Binding-site contacts:
Ligand atom O3 contacts residue GLY336 of chain 1.A at 4.0 Å.
Ligand atom O4 contacts residue GLY336 of chain 1.A at 2.7 Å (h-bond).
Ligand atom O3 contacts residue LYS393 of chain 1.A at 2.9 Å (salt-bridge).
Ligand atom O6 contacts residue TRP337 of chain 1.A at 4.5 Å.
Ligand atom C6 contacts residue MET438 of chain 1.A at 3.4 Å (hydrophobic).
Ligand atom C6 contacts residue PRO340 of chain 1.A at 4.2 Å (hydrophobic).
Ligand atom C3 contacts residue LYS393 of chain 1.A at 3.8 Å.
Ligand atom C6 contacts residue MET341 of chain 1.A at 4.0 Å (hydrophobic).
Ligand atom O5 contacts residue LEU347 of chain 1.A at 3.9 Å.
Ligand atom C1 contacts residue LEU347 of chain 1.A at 3.7 Å (hydrophobic).
Ligand atom C1 contacts residue LEU347 of chain 1.A at 3.3 Å (hydrophobic).
Ligand atom O3 contacts residue LEU397 of chain 1.A at 3.5 Å.
Ligand atom C2 contacts residue LEU347 of chain 1.A at 3.9 Å (hydrophobic).
Ligand atom O2 contacts residue LYS393 of chain 1.A at 3.0 Å (salt-bridge).
Ligand atom O1 contacts residue SER348 of chain 1.A at 3.2 Å.
Ligand atom O2 contacts residue LEU347 of chain 1.A at 4.3 Å.
Ligand atom O6 contacts residue MET341 of chain 1.A at 3.8 Å.
Ligand atom C6 contacts residue TRP337 of chain 1.A at 3.7 Å (hydrophobic).
Ligand atom C2 contacts residue LYS393 of chain 1.A at 3.8 Å.
Ligand atom C4 contacts residue PRO440 of chain 1.A at 4.3 Å (hydrophobic).
Ligand atom C5 contacts residue TRP337 of chain 1.A at 4.0 Å (hydrophobic).
Ligand atom C3 contacts residue PRO440 of chain 1.A at 4.4 Å (hydrophobic).
Ligand atom O2 contacts residue GLY350 of chain 1.A at 3.6 Å.
Ligand atom O6 contacts residue MET438 of chain 1.A at 3.6 Å (h-bond).
Ligand atom O4 contacts residue PRO440 of chain 1.A at 4.0 Å.
Ligand atom O2 contacts residue LEU347 of chain 1.A at 4.1 Å.
Ligand atom C3 contacts residue GLY336 of chain 1.A at 4.5 Å.
Ligand atom C4 contacts residue GLY336 of chain 1.A at 3.9 Å.
Ligand atom C4 contacts residue TRP337 of chain 1.A at 4.4 Å (hydrophobic).
Ligand atom O1 contacts residue LEU347 of chain 1.A at 3.5 Å (h-bond).
Ligand atom O4 contacts residue TRP337 of chain 1.A at 3.3 Å.
Ligand atom C1 contacts residue SER348 of chain 1.A at 3.4 Å.

Sequence of chain 1.A:
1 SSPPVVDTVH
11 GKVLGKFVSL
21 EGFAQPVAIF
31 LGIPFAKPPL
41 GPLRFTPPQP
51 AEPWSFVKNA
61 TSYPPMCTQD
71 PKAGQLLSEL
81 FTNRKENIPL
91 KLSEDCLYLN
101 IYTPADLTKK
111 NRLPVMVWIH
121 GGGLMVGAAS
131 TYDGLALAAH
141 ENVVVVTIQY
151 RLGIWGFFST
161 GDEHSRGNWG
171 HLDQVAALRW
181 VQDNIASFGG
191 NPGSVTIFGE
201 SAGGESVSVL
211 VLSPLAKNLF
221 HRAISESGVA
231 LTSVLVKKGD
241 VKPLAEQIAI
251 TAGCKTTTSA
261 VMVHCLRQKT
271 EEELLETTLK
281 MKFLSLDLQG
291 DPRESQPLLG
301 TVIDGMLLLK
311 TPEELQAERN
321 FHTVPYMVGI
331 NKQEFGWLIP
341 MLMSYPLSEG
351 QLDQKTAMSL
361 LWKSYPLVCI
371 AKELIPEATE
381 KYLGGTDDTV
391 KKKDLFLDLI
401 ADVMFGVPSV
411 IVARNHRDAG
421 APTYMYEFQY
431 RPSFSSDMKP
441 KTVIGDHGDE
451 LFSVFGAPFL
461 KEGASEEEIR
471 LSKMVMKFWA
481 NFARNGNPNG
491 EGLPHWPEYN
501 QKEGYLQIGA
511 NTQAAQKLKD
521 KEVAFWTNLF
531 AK

A small-molecule ligand and the protein it binds are described below.
Small molecule (SMILES): OC[C@H]1O[C@@](CO)(O[C@H]2O[C@H](CO)[C@@H](O)[C@H](O)[C@H]2O)[C@@H](O)[C@@H]1O